The protein below binds the small molecule below.
Small molecule (SMILES): CC(=O)N[C@@H]1[C@@H](O)[C@H](O)[C@@H](CO)O[C@H]1O

Binding-site contacts:
Ligand atom C5 contacts residue ASN714 of chain 1.C at 3.7 Å.
Ligand atom O7 contacts residue ASN916 of chain 1.C at 4.3 Å.
Ligand atom O5 contacts residue GLN1068 of chain 1.C at 4.2 Å.
Ligand atom C5 contacts residue GLN923 of chain 1.C at 4.3 Å.
Ligand atom O7 contacts residue ASN714 of chain 1.C at 3.7 Å.
Ligand atom C4 contacts residue ASN714 of chain 1.C at 4.2 Å.
Ligand atom C6 contacts residue GLN923 of chain 1.C at 4.1 Å.
Ligand atom O6 contacts residue GLN923 of chain 1.C at 3.9 Å.
Ligand atom N2 contacts residue ASN714 of chain 1.C at 2.9 Å (h-bond).
Ligand atom O7 contacts residue LEU919 of chain 1.C at 4.0 Å.
Ligand atom O6 contacts residue PHE715 of chain 1.C at 4.0 Å.
Ligand atom C7 contacts residue ASN714 of chain 1.C at 3.5 Å.
Ligand atom C3 contacts residue ASN714 of chain 1.C at 3.8 Å.
Ligand atom O5 contacts residue ASN714 of chain 1.C at 2.4 Å (h-bond).
Ligand atom C1 contacts residue GLN1068 of chain 1.C at 4.5 Å.
Ligand atom C1 contacts residue ASN714 of chain 1.C at 1.4 Å.
Ligand atom C2 contacts residue ASN714 of chain 1.C at 2.4 Å.
Ligand atom O6 contacts residue ASN714 of chain 1.C at 4.0 Å.

Sequence of chain 1.C:
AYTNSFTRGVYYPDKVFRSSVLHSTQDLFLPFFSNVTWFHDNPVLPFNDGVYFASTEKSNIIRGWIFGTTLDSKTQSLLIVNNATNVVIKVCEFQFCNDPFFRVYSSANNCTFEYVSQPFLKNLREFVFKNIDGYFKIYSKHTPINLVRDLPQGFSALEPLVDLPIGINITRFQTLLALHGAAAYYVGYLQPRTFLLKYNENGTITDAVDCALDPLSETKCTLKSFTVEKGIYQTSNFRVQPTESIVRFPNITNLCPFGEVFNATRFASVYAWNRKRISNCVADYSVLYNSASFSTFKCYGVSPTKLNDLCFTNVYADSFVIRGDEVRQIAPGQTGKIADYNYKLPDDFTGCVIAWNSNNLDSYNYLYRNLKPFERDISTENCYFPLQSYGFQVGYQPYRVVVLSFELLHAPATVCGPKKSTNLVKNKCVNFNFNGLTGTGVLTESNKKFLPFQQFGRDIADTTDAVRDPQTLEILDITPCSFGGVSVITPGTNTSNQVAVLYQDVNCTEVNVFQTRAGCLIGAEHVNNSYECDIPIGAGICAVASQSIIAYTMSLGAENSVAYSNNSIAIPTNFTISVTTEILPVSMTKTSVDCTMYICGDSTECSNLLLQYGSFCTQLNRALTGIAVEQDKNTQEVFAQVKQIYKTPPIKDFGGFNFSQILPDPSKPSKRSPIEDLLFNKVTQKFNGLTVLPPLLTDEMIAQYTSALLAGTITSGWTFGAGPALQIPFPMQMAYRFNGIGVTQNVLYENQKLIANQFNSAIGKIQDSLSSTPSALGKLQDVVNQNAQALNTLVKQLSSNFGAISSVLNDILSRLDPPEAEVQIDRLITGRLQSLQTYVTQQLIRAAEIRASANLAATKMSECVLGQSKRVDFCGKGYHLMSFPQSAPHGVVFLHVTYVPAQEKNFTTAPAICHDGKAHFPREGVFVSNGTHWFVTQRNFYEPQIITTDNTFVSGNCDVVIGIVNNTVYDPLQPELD